Binding-site contacts:
Ligand atom O7 contacts residue ASN188 of chain 1.E at 4.2 Å.
Ligand atom C1 contacts residue ASN188 of chain 1.E at 1.4 Å.
Ligand atom C3 contacts residue ASN188 of chain 1.E at 3.9 Å.
Ligand atom O6 contacts residue ASN188 of chain 1.E at 4.5 Å.
Ligand atom C7 contacts residue ASN188 of chain 1.E at 3.9 Å.
Ligand atom C4 contacts residue ASN188 of chain 1.E at 4.2 Å.
Ligand atom C2 contacts residue ASN188 of chain 1.E at 2.6 Å.
Ligand atom O5 contacts residue ASN188 of chain 1.E at 2.3 Å (h-bond).
Ligand atom C5 contacts residue ASN188 of chain 1.E at 3.6 Å.
Ligand atom N2 contacts residue ASN188 of chain 1.E at 3.1 Å (h-bond).

Sequence of chain 1.E:
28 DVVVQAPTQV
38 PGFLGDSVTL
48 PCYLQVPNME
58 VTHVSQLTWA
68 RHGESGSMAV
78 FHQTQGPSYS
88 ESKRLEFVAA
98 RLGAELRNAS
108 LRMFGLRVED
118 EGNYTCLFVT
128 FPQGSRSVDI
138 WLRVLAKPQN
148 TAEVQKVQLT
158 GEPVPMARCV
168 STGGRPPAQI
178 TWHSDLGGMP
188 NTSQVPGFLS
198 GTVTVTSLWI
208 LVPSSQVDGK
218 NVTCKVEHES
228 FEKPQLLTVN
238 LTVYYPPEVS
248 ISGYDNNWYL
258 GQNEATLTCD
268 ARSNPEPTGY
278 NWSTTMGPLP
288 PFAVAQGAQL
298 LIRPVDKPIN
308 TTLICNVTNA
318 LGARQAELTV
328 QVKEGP

This small molecule binds to this protein.
Small molecule (SMILES): CC(=O)N[C@H]1[C@H](O[C@H]2[C@H](O)[C@@H](NC(C)=O)CO[C@@H]2CO)O[C@H](CO)[C@@H](O)[C@@H]1O